Sequence of chain 1.V:
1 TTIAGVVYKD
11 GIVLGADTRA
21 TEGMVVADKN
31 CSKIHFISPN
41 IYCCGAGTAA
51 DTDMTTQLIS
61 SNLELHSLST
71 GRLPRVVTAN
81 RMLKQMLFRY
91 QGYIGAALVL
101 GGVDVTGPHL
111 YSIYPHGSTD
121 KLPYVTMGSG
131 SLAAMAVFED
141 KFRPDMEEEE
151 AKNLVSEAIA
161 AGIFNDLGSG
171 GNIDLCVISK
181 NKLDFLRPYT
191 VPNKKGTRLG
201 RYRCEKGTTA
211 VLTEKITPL

Sequence of chain 1.W:
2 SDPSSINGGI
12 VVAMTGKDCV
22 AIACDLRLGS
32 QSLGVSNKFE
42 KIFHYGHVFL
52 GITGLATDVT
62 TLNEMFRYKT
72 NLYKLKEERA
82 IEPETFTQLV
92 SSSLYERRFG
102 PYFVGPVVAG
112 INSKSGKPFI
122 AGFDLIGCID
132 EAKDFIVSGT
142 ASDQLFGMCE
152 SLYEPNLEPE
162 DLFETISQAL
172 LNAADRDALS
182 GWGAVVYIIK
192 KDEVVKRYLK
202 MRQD

Binding-site contacts:
Ligand atom C32 contacts residue ASP125 of chain 1.W at 3.6 Å.
Ligand atom O13 contacts residue MES1 of chain 1.RA at 2.5 Å (h-bond).
Ligand atom C12 contacts residue MES1 of chain 1.RA at 3.4 Å.
Ligand atom O39 contacts residue ALA49 of chain 1.V at 3.2 Å (h-bond).
Ligand atom C7 contacts residue THR1 of chain 1.V at 2.9 Å.
Ligand atom C10 contacts residue THR1 of chain 1.V at 3.3 Å.
Ligand atom C10 contacts residue GLY168 of chain 1.V at 3.5 Å.
Ligand atom C9 contacts residue THR1 of chain 1.V at 1.4 Å.
Ligand atom C12 contacts residue THR1 of chain 1.V at 2.5 Å.
Ligand atom C5 contacts residue HIS35 of chain 1.V at 3.7 Å.
Ligand atom O49 contacts residue THR21 of chain 1.V at 3.4 Å (h-bond).
Ligand atom O21 contacts residue THR1 of chain 1.V at 2.4 Å (h-bond).
Ligand atom C10 contacts residue THR21 of chain 1.V at 3.3 Å.
Ligand atom C3 contacts residue ALA49 of chain 1.V at 3.6 Å (hydrophobic).
Ligand atom N25 contacts residue THR21 of chain 1.V at 3.1 Å (h-bond).
Ligand atom C8 contacts residue THR1 of chain 1.V at 2.4 Å.
Ligand atom N28 contacts residue ASP125 of chain 1.W at 3.0 Å (salt-bridge).
Ligand atom C4 contacts residue GLY45 of chain 1.V at 3.1 Å.
Ligand atom N22 contacts residue THR1 of chain 1.V at 3.7 Å.
Ligand atom C9 contacts residue MES1 of chain 1.RA at 3.5 Å.
Ligand atom C2 contacts residue CYS31 of chain 1.V at 3.4 Å (hydrophobic).
Ligand atom C11 contacts residue GLY168 of chain 1.V at 3.4 Å.
Ligand atom O21 contacts residue ALA46 of chain 1.V at 3.6 Å.
Ligand atom C43 contacts residue THR48 of chain 1.V at 3.6 Å.
Ligand atom O21 contacts residue GLY47 of chain 1.V at 3.3 Å (h-bond).
Ligand atom C27 contacts residue THR21 of chain 1.V at 3.7 Å.
Ligand atom C24 contacts residue GLY47 of chain 1.V at 3.6 Å.
Ligand atom C33 contacts residue ILE127 of chain 1.W at 3.5 Å (hydrophobic).
Ligand atom C5 contacts residue THR52 of chain 1.V at 3.6 Å.
Ligand atom C11 contacts residue MES1 of chain 1.RA at 3.4 Å.
Ligand atom C6 contacts residue ASP53 of chain 1.V at 3.5 Å.
Ligand atom O21 contacts residue MES1 of chain 1.RA at 2.4 Å (h-bond).
Ligand atom C11 contacts residue THR1 of chain 1.V at 1.5 Å.
Ligand atom C30 contacts residue ASP125 of chain 1.W at 3.7 Å.
Ligand atom O13 contacts residue THR1 of chain 1.V at 3.5 Å (h-bond).
Ligand atom O37 contacts residue GLU22 of chain 1.V at 3.6 Å.
Ligand atom C6 contacts residue HIS35 of chain 1.V at 3.5 Å.
Ligand atom C50 contacts residue THR1 of chain 1.V at 3.7 Å.
Ligand atom N22 contacts residue GLY47 of chain 1.V at 3.2 Å (h-bond).
Ligand atom C11 contacts residue SER129 of chain 1.V at 3.1 Å.

The protein below binds the small molecule below.
Small molecule (SMILES): COc1ccc(C[C@H](NC(=O)[C@H](C)NC(=O)CN2CCOCC2)C(=O)N[C@@H](CCC2CCCCC2)[C@@H](O)C(C)(C)O)cc1